Sequence of chain 1.B:
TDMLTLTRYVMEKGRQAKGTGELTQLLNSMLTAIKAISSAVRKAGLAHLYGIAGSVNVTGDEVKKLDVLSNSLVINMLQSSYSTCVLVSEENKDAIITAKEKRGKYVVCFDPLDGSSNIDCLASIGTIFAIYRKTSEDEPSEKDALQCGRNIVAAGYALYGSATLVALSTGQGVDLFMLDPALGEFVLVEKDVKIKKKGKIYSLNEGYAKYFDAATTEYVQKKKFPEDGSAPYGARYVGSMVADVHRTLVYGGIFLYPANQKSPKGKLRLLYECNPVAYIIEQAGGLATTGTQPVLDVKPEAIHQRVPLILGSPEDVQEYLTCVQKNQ

This small molecule binds to this protein.
Small molecule (SMILES): COc1ccc(-c2ccc(S(=O)(=O)NC(=O)Nc3ncc(Br)s3)s2)cc1

Binding-site contacts:
Ligand atom C3 contacts residue GLY22 of chain 1.B at 3.7 Å.
Ligand atom C12 contacts residue THR32 of chain 1.B at 3.2 Å.
Ligand atom O18 contacts residue THR32 of chain 1.B at 2.6 Å (h-bond).
Ligand atom C11 contacts residue ARG23 of chain 1.B at 3.3 Å.
Ligand atom O16 contacts residue GLY29 of chain 1.B at 3.1 Å.
Ligand atom C14 contacts residue 96G1 of chain 1.O at 3.3 Å.
Ligand atom N10 contacts residue 96G1 of chain 1.O at 3.2 Å.
Ligand atom N8 contacts residue GLY22 of chain 1.B at 3.1 Å (h-bond).
Ligand atom S5 contacts residue 96G1 of chain 1.O at 3.7 Å.
Ligand atom N8 contacts residue GLY29 of chain 1.B at 3.4 Å (h-bond).
Ligand atom C14 contacts residue ARG23 of chain 1.B at 3.1 Å.
Ligand atom C12 contacts residue GLY22 of chain 1.B at 3.6 Å.
Ligand atom S1 contacts residue GLY29 of chain 1.B at 3.6 Å.
Ligand atom C23 contacts residue GLN180 of chain 1.B at 3.4 Å.
Ligand atom C22 contacts residue GLN180 of chain 1.B at 3.7 Å.
Ligand atom C13 contacts residue GLY22 of chain 1.B at 3.6 Å.
Ligand atom N10 contacts residue ARG23 of chain 1.B at 3.7 Å.
Ligand atom BR21 contacts residue GLY29 of chain 1.D at 3.6 Å.
Ligand atom BR21 contacts residue MET19 of chain 1.B at 3.7 Å.
Ligand atom O18 contacts residue GLY22 of chain 1.B at 3.5 Å.
Ligand atom S6 contacts residue GLY22 of chain 1.B at 3.7 Å.
Ligand atom N4 contacts residue GLY27 of chain 1.B at 3.2 Å.
Ligand atom C7 contacts residue GLY29 of chain 1.B at 3.1 Å.
Ligand atom C11 contacts residue 96G1 of chain 1.O at 3.5 Å.
Ligand atom O16 contacts residue GLU30 of chain 1.B at 3.3 Å (salt-bridge).
Ligand atom C7 contacts residue GLY22 of chain 1.B at 3.5 Å.
Ligand atom C20 contacts residue LYS21 of chain 1.B at 3.6 Å.
Ligand atom N4 contacts residue GLY29 of chain 1.B at 2.9 Å (h-bond).
Ligand atom O25 contacts residue GLN180 of chain 1.B at 3.2 Å.
Ligand atom O15 contacts residue GLY27 of chain 1.B at 3.7 Å.
Ligand atom O18 contacts residue GLY29 of chain 1.B at 3.4 Å.
Ligand atom N8 contacts residue GLY27 of chain 1.B at 3.1 Å (h-bond).
Ligand atom C23 contacts residue THR178 of chain 1.B at 3.5 Å.
Ligand atom O16 contacts residue THR32 of chain 1.B at 3.0 Å (h-bond).
Ligand atom C9 contacts residue GLY22 of chain 1.B at 3.7 Å.
Ligand atom C19 contacts residue ALA25 of chain 1.B at 3.5 Å (hydrophobic).
Ligand atom N4 contacts residue THR28 of chain 1.B at 3.6 Å (h-bond).
Ligand atom O16 contacts residue LEU31 of chain 1.B at 3.0 Å (h-bond).
Ligand atom C3 contacts residue 96G1 of chain 1.O at 3.4 Å.
Ligand atom C2 contacts residue GLY22 of chain 1.B at 3.6 Å.

Sequence of chain 1.D:
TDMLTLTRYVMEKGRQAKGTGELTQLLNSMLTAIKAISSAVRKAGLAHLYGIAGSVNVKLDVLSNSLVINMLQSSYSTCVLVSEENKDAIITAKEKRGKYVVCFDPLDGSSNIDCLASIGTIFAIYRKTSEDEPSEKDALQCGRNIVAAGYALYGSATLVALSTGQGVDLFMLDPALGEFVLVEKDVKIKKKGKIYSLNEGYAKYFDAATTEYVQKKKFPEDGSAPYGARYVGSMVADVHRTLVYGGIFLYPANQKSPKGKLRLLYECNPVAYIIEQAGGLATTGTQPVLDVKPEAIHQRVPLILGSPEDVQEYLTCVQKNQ